The protein below binds the small molecule below.
Small molecule (SMILES): Nc1nc2ncn(CCNC(CO)CO)c2c(=O)[nH]1

Sequence of chain 1.A:
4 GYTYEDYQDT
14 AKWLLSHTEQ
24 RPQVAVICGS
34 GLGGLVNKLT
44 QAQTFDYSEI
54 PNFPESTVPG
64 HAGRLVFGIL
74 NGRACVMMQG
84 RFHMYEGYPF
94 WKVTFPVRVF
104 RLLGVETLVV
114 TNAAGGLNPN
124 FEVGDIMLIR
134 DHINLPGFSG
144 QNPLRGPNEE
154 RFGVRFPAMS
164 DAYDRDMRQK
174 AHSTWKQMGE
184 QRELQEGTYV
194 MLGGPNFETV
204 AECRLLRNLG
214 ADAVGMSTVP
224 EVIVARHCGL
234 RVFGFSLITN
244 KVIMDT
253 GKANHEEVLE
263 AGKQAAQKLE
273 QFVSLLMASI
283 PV

Binding-site contacts:
Ligand atom C4 contacts residue ASN243 of chain 1.A at 3.5 Å.
Ligand atom N9 contacts residue ASN243 of chain 1.A at 3.7 Å.
Ligand atom N2 contacts residue ASN243 of chain 1.A at 3.4 Å (h-bond).
Ligand atom N9 contacts residue THR242 of chain 1.A at 2.8 Å (h-bond).
Ligand atom C8 contacts residue ALA117 of chain 1.A at 3.5 Å (hydrophobic).
Ligand atom N2 contacts residue VAL245 of chain 1.A at 3.6 Å.
Ligand atom C6 contacts residue GLU201 of chain 1.A at 3.7 Å.
Ligand atom O17 contacts residue HIS86 of chain 1.A at 3.5 Å (h-bond).
Ligand atom N1 contacts residue PHE200 of chain 1.A at 3.5 Å.
Ligand atom O6 contacts residue MET219 of chain 1.A at 3.5 Å.
Ligand atom O17 contacts residue TYR88 of chain 1.A at 2.9 Å (h-bond).
Ligand atom C8 contacts residue THR242 of chain 1.A at 3.6 Å.
Ligand atom N2 contacts residue GLU201 of chain 1.A at 3.5 Å (salt-bridge).
Ligand atom C6 contacts residue PHE200 of chain 1.A at 3.7 Å (hydrophobic).
Ligand atom C11 contacts residue MET219 of chain 1.A at 3.6 Å (hydrophobic).
Ligand atom C5 contacts residue PHE200 of chain 1.A at 3.8 Å (hydrophobic).
Ligand atom C14 contacts residue HIS257 of chain 1.A at 3.3 Å.
Ligand atom C10 contacts residue GLY218 of chain 1.A at 3.8 Å.
Ligand atom C14 contacts residue PHE200 of chain 1.A at 3.8 Å (hydrophobic).
Ligand atom N9 contacts residue GLY118 of chain 1.A at 3.6 Å (h-bond).
Ligand atom N3 contacts residue GLY118 of chain 1.A at 3.5 Å.
Ligand atom C8 contacts residue ALA116 of chain 1.A at 3.4 Å (hydrophobic).
Ligand atom N3 contacts residue ASN243 of chain 1.A at 2.6 Å (h-bond).
Ligand atom C4 contacts residue GLY118 of chain 1.A at 3.5 Å.
Ligand atom N9 contacts residue ALA117 of chain 1.A at 3.4 Å.
Ligand atom C5 contacts residue GLY118 of chain 1.A at 3.7 Å.
Ligand atom O17 contacts residue SER33 of chain 1.A at 3.5 Å (h-bond).
Ligand atom C10 contacts residue ALA116 of chain 1.A at 3.7 Å (hydrophobic).
Ligand atom C16 contacts residue PO41 of chain 1.D at 3.5 Å.
Ligand atom N7 contacts residue ALA116 of chain 1.A at 3.8 Å.
Ligand atom N1 contacts residue GLU201 of chain 1.A at 2.8 Å (salt-bridge).
Ligand atom O17 contacts residue PO41 of chain 1.D at 2.6 Å (h-bond).
Ligand atom O6 contacts residue GLU201 of chain 1.A at 3.1 Å (salt-bridge).
Ligand atom O15 contacts residue VAL260 of chain 1.A at 3.6 Å.
Ligand atom C16 contacts residue SER33 of chain 1.A at 3.7 Å.
Ligand atom N12 contacts residue PO41 of chain 1.D at 3.7 Å.
Ligand atom C2 contacts residue GLU201 of chain 1.A at 3.6 Å.
Ligand atom C2 contacts residue ASN243 of chain 1.A at 3.6 Å.
Ligand atom C16 contacts residue TYR88 of chain 1.A at 3.4 Å (hydrophobic).
Ligand atom O15 contacts residue HIS257 of chain 1.A at 3.0 Å (h-bond).